Binding-site contacts:
Ligand atom O7 contacts residue EPE1 of chain 2.J at 3.2 Å.
Ligand atom C6 contacts residue ASN133 of chain 2.A at 4.1 Å.
Ligand atom O6 contacts residue ASN133 of chain 2.A at 4.0 Å.
Ligand atom O6 contacts residue GLN132 of chain 2.A at 4.3 Å.
Ligand atom C1 contacts residue ASN133 of chain 2.A at 1.4 Å.
Ligand atom C8 contacts residue ARG255 of chain 2.A at 4.4 Å.
Ligand atom C1 contacts residue ARG255 of chain 2.A at 4.2 Å.
Ligand atom C5 contacts residue ASN133 of chain 2.A at 3.0 Å.
Ligand atom C3 contacts residue ASN133 of chain 2.A at 3.8 Å.
Ligand atom O5 contacts residue GLN132 of chain 2.A at 4.3 Å.
Ligand atom C7 contacts residue EPE1 of chain 2.J at 4.0 Å.
Ligand atom C2 contacts residue ARG255 of chain 2.A at 4.4 Å.
Ligand atom O5 contacts residue ASN133 of chain 2.A at 2.3 Å (h-bond).
Ligand atom C4 contacts residue ASN133 of chain 2.A at 4.0 Å.
Ligand atom C2 contacts residue ASN133 of chain 2.A at 2.8 Å.
Ligand atom C7 contacts residue ASN133 of chain 2.A at 4.4 Å.
Ligand atom N2 contacts residue ASN133 of chain 2.A at 3.2 Å (h-bond).

Sequence of chain 2.A:
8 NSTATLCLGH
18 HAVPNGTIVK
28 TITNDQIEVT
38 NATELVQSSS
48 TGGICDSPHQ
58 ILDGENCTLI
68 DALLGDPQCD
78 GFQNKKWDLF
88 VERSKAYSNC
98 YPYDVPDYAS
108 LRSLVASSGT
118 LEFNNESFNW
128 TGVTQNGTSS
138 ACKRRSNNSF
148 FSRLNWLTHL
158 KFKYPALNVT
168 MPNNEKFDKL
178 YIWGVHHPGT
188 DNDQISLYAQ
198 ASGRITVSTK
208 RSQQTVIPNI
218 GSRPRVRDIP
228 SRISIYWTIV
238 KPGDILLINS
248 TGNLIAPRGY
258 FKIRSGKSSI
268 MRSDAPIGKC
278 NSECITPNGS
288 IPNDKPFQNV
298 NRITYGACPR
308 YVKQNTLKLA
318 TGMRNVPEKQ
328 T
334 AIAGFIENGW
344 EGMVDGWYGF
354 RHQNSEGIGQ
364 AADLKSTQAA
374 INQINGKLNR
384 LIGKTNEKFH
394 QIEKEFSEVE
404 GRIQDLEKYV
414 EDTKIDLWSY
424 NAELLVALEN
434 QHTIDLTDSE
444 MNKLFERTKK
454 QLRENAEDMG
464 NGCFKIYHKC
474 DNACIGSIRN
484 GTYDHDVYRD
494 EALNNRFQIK

This small molecule binds to this protein.
Small molecule (SMILES): CC(=O)N[C@@H]1[C@@H](O)[C@H](O)[C@@H](CO)O[C@H]1O